Binding-site contacts:
Ligand atom CZ contacts residue THR613 of chain 1.C at 3.9 Å.
Ligand atom CB contacts residue SO41 of chain 1.Y at 3.7 Å.
Ligand atom CA contacts residue UDP1 of chain 1.OA at 3.8 Å.
Ligand atom CZ contacts residue UDP1 of chain 1.OA at 1.4 Å.
Ligand atom CB contacts residue HIS191 of chain 1.C at 3.7 Å.
Ligand atom CE contacts residue UDP1 of chain 1.OA at 2.4 Å.
Ligand atom CB contacts residue UDP1 of chain 1.OA at 3.5 Å.
Ligand atom CG2 contacts residue SO41 of chain 1.Y at 3.2 Å.
Ligand atom N contacts residue LYS326 of chain 1.C at 3.0 Å (salt-bridge).
Ligand atom O contacts residue LYS326 of chain 1.C at 2.8 Å (salt-bridge).
Ligand atom CA contacts residue HIS190 of chain 1.C at 3.9 Å.
Ligand atom CD contacts residue UDP1 of chain 1.OA at 3.5 Å.
Ligand atom CG2 contacts residue VAL587 of chain 1.C at 3.8 Å (hydrophobic).
Ligand atom CE contacts residue THR613 of chain 1.C at 3.9 Å.
Ligand atom N contacts residue UDP1 of chain 1.OA at 3.0 Å (h-bond).
Ligand atom O contacts residue HIS250 of chain 1.C at 3.9 Å.
Ligand atom CB contacts residue SO41 of chain 1.Y at 3.4 Å.
Ligand atom N contacts residue TYR324 of chain 1.C at 2.8 Å (h-bond).
Ligand atom N contacts residue HIS190 of chain 1.C at 3.7 Å.
Ligand atom CA contacts residue UDP1 of chain 1.OA at 3.8 Å.
Ligand atom O contacts residue THR325 of chain 1.C at 3.3 Å.
Ligand atom C contacts residue LYS326 of chain 1.C at 3.9 Å.
Ligand atom N contacts residue SO41 of chain 1.Y at 3.3 Å (h-bond).
Ligand atom O contacts residue HIS190 of chain 1.C at 3.8 Å.
Ligand atom CB contacts residue ASN249 of chain 1.C at 3.5 Å.
Ligand atom CB contacts residue HIS188 of chain 1.C at 3.8 Å.
Ligand atom CG1 contacts residue GLN531 of chain 1.C at 3.2 Å.
Ligand atom O contacts residue PRO251 of chain 1.C at 3.5 Å.
Ligand atom O contacts residue UDP1 of chain 1.OA at 3.7 Å.
Ligand atom OG contacts residue UDP1 of chain 1.OA at 3.0 Å (h-bond).
Ligand atom N contacts residue THR325 of chain 1.C at 3.2 Å.
Ligand atom CA contacts residue TYR324 of chain 1.C at 3.9 Å (hydrophobic).
Ligand atom C contacts residue LYS326 of chain 1.C at 3.5 Å.
Ligand atom CZ contacts residue HIS612 of chain 1.C at 3.7 Å.
Ligand atom CG2 contacts residue UDP1 of chain 1.OA at 3.6 Å.
Ligand atom C contacts residue PRO251 of chain 1.C at 3.9 Å (hydrophobic).
Ligand atom CG contacts residue ASN249 of chain 1.C at 3.4 Å.
Ligand atom C contacts residue TYR324 of chain 1.C at 3.8 Å (hydrophobic).
Ligand atom OG1 contacts residue VAL587 of chain 1.C at 3.8 Å.
Ligand atom CG1 contacts residue UDP1 of chain 1.OA at 3.9 Å.

Sequence of chain 1.C:
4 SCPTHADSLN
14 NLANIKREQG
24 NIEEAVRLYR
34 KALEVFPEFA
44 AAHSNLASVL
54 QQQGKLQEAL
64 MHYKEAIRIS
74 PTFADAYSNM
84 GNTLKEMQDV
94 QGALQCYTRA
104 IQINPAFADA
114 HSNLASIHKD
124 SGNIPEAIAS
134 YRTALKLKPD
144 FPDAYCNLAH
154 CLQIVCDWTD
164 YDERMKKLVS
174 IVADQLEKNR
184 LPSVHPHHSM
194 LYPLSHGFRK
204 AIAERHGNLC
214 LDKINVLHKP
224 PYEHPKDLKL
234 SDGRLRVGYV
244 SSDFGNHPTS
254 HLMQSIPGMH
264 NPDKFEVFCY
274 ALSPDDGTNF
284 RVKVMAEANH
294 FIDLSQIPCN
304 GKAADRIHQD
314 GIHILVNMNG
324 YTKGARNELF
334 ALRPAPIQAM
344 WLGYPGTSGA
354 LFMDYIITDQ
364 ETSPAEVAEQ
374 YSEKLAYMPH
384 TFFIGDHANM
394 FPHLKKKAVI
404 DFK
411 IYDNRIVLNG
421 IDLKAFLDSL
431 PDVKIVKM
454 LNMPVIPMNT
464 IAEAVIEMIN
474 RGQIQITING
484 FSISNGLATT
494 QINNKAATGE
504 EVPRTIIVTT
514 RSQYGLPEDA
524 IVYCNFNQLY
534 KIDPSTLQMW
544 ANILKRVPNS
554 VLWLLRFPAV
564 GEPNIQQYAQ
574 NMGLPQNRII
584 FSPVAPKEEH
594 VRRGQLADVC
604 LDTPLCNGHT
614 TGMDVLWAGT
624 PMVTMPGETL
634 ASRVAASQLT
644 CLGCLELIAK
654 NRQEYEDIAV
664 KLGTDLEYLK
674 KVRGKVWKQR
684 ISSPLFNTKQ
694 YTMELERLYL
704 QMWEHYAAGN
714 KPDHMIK

A protein and the small-molecule ligand that binds it are described below.
Small molecule (SMILES): CCCOC[C@H](NC(=O)[C@@H](NC(=O)[C@@H]1CCCN1C(=O)[C@@H](NC(=O)[C@@H](NC(C)=O)C(C)C)[C@@H](C)O)C(C)C)C(=O)N[C@H](C(=O)N[C@@H](C)C(N)=O)[C@@H](C)O